Sequence of chain 1.A:
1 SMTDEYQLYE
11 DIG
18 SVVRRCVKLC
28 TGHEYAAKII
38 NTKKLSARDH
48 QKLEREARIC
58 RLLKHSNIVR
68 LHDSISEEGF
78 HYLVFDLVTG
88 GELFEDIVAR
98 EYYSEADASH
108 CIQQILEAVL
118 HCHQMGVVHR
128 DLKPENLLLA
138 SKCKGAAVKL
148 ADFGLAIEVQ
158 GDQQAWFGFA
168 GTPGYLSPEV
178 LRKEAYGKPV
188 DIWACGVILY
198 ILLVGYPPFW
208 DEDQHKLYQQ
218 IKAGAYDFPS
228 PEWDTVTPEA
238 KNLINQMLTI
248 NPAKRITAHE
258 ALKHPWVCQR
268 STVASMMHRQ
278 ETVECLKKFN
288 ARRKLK

A small-molecule ligand and the protein it binds are described below.
Small molecule (SMILES): CNc1cc(Nc2cc(C3CC3)[nH]n2)nc(Nc2ccc(CC#N)cc2)n1

Binding-site contacts:
Ligand atom N1A contacts residue ASP149 of chain 1.A at 3.2 Å.
Ligand atom C1K contacts residue GLU132 of chain 1.A at 3.6 Å.
Ligand atom C1H contacts residue LEU135 of chain 1.A at 4.0 Å (hydrophobic).
Ligand atom N1 contacts residue GLY13 of chain 1.A at 3.7 Å.
Ligand atom C1S contacts residue LEU135 of chain 1.A at 3.9 Å (hydrophobic).
Ligand atom C1H contacts residue VAL85 of chain 1.A at 3.7 Å (hydrophobic).
Ligand atom N1X contacts residue GLY88 of chain 1.A at 3.5 Å.
Ligand atom N1P contacts residue LEU84 of chain 1.A at 3.6 Å.
Ligand atom N1P contacts residue ALA33 of chain 1.A at 3.8 Å.
Ligand atom C1W contacts residue PHE82 of chain 1.A at 3.7 Å (hydrophobic).
Ligand atom C2 contacts residue GLY13 of chain 1.A at 3.5 Å.
Ligand atom N1I contacts residue LEU135 of chain 1.A at 3.7 Å.
Ligand atom C4 contacts residue VAL85 of chain 1.A at 3.8 Å (hydrophobic).
Ligand atom C5 contacts residue VAL85 of chain 1.A at 3.6 Å (hydrophobic).
Ligand atom C1O contacts residue GLY13 of chain 1.A at 3.3 Å.
Ligand atom C1R contacts residue ALA33 of chain 1.A at 3.6 Å (hydrophobic).
Ligand atom N1 contacts residue LEU135 of chain 1.A at 3.8 Å.
Ligand atom C1V contacts residue ASP149 of chain 1.A at 3.7 Å.
Ligand atom N1Q contacts residue VAL85 of chain 1.A at 3.9 Å.
Ligand atom N3 contacts residue LEU135 of chain 1.A at 3.4 Å.
Ligand atom N1G contacts residue VAL85 of chain 1.A at 3.2 Å (h-bond).
Ligand atom N1Q contacts residue ALA33 of chain 1.A at 3.6 Å.
Ligand atom N1I contacts residue GLY13 of chain 1.A at 3.1 Å.
Ligand atom N1P contacts residue ASP83 of chain 1.A at 3.2 Å (salt-bridge).
Ligand atom C1S contacts residue ALA33 of chain 1.A at 3.9 Å (hydrophobic).
Ligand atom N1G contacts residue LEU84 of chain 1.A at 3.7 Å.
Ligand atom C1N contacts residue VAL20 of chain 1.A at 3.8 Å (hydrophobic).
Ligand atom C1O contacts residue ILE12 of chain 1.A at 3.8 Å (hydrophobic).
Ligand atom N1Q contacts residue ASP83 of chain 1.A at 2.8 Å (salt-bridge).
Ligand atom C4 contacts residue LEU135 of chain 1.A at 3.8 Å (hydrophobic).
Ligand atom C1J contacts residue GLY13 of chain 1.A at 3.4 Å.
Ligand atom C1Z contacts residue ASP149 of chain 1.A at 3.4 Å.
Ligand atom N1Q contacts residue VAL66 of chain 1.A at 3.4 Å.
Ligand atom C1Y contacts residue GLY88 of chain 1.A at 3.7 Å.
Ligand atom C1T contacts residue VAL66 of chain 1.A at 3.7 Å (hydrophobic).
Ligand atom C2 contacts residue LEU135 of chain 1.A at 3.7 Å (hydrophobic).
Ligand atom C1V contacts residue VAL20 of chain 1.A at 3.7 Å (hydrophobic).
Ligand atom C1T contacts residue PHE82 of chain 1.A at 3.9 Å (hydrophobic).
Ligand atom C1R contacts residue VAL66 of chain 1.A at 3.9 Å (hydrophobic).
Ligand atom N1P contacts residue VAL85 of chain 1.A at 3.1 Å (h-bond).